Sequence of chain 1.A:
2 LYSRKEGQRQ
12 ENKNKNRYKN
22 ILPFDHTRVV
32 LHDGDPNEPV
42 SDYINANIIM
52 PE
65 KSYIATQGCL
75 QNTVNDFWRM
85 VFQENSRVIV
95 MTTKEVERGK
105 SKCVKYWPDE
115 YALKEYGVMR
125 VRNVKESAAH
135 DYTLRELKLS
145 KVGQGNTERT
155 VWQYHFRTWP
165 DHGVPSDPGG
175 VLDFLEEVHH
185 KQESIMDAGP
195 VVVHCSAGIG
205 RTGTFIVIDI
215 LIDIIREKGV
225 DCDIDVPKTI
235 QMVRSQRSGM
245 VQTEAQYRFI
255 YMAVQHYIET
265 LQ

Binding-site contacts:
Ligand atom C23 contacts residue TYR19 of chain 1.A at 4.1 Å (hydrophobic).
Ligand atom C7 contacts residue TYR19 of chain 1.A at 3.5 Å (hydrophobic).
Ligand atom C5 contacts residue ALA201 of chain 1.A at 3.7 Å (hydrophobic).
Ligand atom C1 contacts residue ARG205 of chain 1.A at 4.2 Å.
Ligand atom O2 contacts residue CYS199 of chain 1.A at 4.3 Å.
Ligand atom C3 contacts residue SER200 of chain 1.A at 3.5 Å.
Ligand atom C34 contacts residue GLN75 of chain 1.A at 3.4 Å.
Ligand atom O2 contacts residue GLY204 of chain 1.A at 3.7 Å.
Ligand atom O1 contacts residue CYS199 of chain 1.A at 3.1 Å (h-bond).
Ligand atom O6 contacts residue TYR19 of chain 1.A at 3.7 Å.
Ligand atom O2 contacts residue ARG205 of chain 1.A at 3.3 Å (salt-bridge).
Ligand atom C1 contacts residue SER200 of chain 1.A at 3.3 Å.
Ligand atom C31 contacts residue GLN75 of chain 1.A at 3.7 Å.
Ligand atom C5 contacts residue GLN246 of chain 1.A at 3.3 Å.
Ligand atom O11 contacts residue GLN75 of chain 1.A at 3.8 Å.
Ligand atom C15 contacts residue ARG18 of chain 1.A at 3.9 Å.
Ligand atom O3 contacts residue SER200 of chain 1.A at 2.9 Å (h-bond).
Ligand atom O3 contacts residue LYS106 of chain 1.A at 2.8 Å (salt-bridge).
Ligand atom C22 contacts residue LYS104 of chain 1.A at 3.9 Å.
Ligand atom C4 contacts residue SER200 of chain 1.A at 3.4 Å.
Ligand atom C25 contacts residue LEU74 of chain 1.A at 3.4 Å (hydrophobic).
Ligand atom O1 contacts residue GLY202 of chain 1.A at 4.2 Å.
Ligand atom O13 contacts residue LYS106 of chain 1.A at 3.4 Å (salt-bridge).
Ligand atom O1 contacts residue SER200 of chain 1.A at 2.7 Å (h-bond).
Ligand atom C12 contacts residue TYR19 of chain 1.A at 4.1 Å (hydrophobic).
Ligand atom C5 contacts residue ILE203 of chain 1.A at 3.8 Å (hydrophobic).
Ligand atom O1 contacts residue GLY204 of chain 1.A at 4.2 Å.
Ligand atom C23 contacts residue ARG18 of chain 1.A at 3.7 Å.
Ligand atom C16 contacts residue ARG18 of chain 1.A at 3.9 Å.
Ligand atom C1 contacts residue CYS199 of chain 1.A at 4.1 Å (hydrophobic).
Ligand atom C8 contacts residue TYR19 of chain 1.A at 4.1 Å (hydrophobic).
Ligand atom C1 contacts residue ALA201 of chain 1.A at 4.3 Å (hydrophobic).
Ligand atom C4 contacts residue LYS106 of chain 1.A at 3.5 Å.
Ligand atom O12 contacts residue GLN75 of chain 1.A at 2.9 Å (h-bond).
Ligand atom C1 contacts residue GLY204 of chain 1.A at 4.2 Å.
Ligand atom O2 contacts residue GLN250 of chain 1.A at 4.3 Å.
Ligand atom O1 contacts residue ALA201 of chain 1.A at 3.2 Å (h-bond).
Ligand atom C33 contacts residue VAL108 of chain 1.A at 3.8 Å (hydrophobic).
Ligand atom C2 contacts residue SER200 of chain 1.A at 3.4 Å.
Ligand atom C30 contacts residue GLN75 of chain 1.A at 3.2 Å.

The protein below binds the small molecule below.
Small molecule (SMILES): CCC(/C=C/C(=O)O)=C\CC[C@H](C)C[C@@H](C)CC[C@H](O)[C@H](C)C(=O)C[C@@H](O)[C@H](C)[C@@H](C)OC(=O)C[C@@H](O)/C(C(=O)O)=C(\C)C(=O)O